Sequence of chain 1.A:
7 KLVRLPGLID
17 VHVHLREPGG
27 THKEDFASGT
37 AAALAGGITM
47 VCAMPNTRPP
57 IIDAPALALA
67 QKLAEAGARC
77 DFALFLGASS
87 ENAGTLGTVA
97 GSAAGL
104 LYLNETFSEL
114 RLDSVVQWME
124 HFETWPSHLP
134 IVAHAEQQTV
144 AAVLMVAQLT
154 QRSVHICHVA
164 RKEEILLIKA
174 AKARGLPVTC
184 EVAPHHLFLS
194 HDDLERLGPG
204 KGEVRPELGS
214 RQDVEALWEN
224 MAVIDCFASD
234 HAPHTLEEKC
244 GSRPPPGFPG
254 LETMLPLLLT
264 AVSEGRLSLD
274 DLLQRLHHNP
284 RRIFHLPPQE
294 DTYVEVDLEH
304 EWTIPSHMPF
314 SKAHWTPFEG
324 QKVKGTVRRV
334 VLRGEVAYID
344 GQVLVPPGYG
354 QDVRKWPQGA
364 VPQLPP

Binding-site contacts:
Ligand atom O62 contacts residue PRO249 of chain 1.A at 3.1 Å (h-bond).
Ligand atom O61 contacts residue DOR1 of chain 1.E at 0.5 Å (h-bond).
Ligand atom N1 contacts residue PRO249 of chain 1.A at 3.1 Å (h-bond).
Ligand atom O2 contacts residue GLY250 of chain 1.A at 3.2 Å (h-bond).
Ligand atom O4 contacts residue ZN1 of chain 1.C at 2.1 Å.
Ligand atom O61 contacts residue ARG22 of chain 1.A at 2.9 Å (salt-bridge).
Ligand atom O2 contacts residue DOR1 of chain 1.E at 0.6 Å (h-bond).
Ligand atom C4 contacts residue DOR1 of chain 1.E at 1.3 Å.
Ligand atom O62 contacts residue DOR1 of chain 1.E at 0.3 Å (h-bond).
Ligand atom O5 contacts residue DOR1 of chain 1.E at 2.4 Å.
Ligand atom O4 contacts residue DOR1 of chain 1.E at 0.8 Å (h-bond).
Ligand atom C2 contacts residue DOR1 of chain 1.E at 0.2 Å.
Ligand atom C5 contacts residue THR109 of chain 1.A at 3.4 Å.
Ligand atom C6 contacts residue DOR1 of chain 1.E at 0.4 Å.
Ligand atom O4 contacts residue HIS137 of chain 1.A at 2.8 Å (h-bond).
Ligand atom N1 contacts residue DOR1 of chain 1.E at 0.8 Å (h-bond).
Ligand atom O5 contacts residue KCX103 of chain 1.A at 2.9 Å (h-bond).
Ligand atom O61 contacts residue ASN52 of chain 1.A at 3.0 Å (h-bond).
Ligand atom O4 contacts residue KCX103 of chain 1.A at 3.4 Å (h-bond).
Ligand atom O61 contacts residue HIS20 of chain 1.A at 3.0 Å (h-bond).
Ligand atom O5 contacts residue ZN1 of chain 1.C at 2.4 Å.
Ligand atom O62 contacts residue PHE110 of chain 1.A at 3.5 Å.
Ligand atom C61 contacts residue DOR1 of chain 1.E at 0.3 Å.
Ligand atom O5 contacts residue ZN1 of chain 1.B at 1.9 Å.
Ligand atom O2 contacts residue ARG208 of chain 1.A at 2.8 Å (salt-bridge).
Ligand atom O62 contacts residue ALA235 of chain 1.A at 3.5 Å.
Ligand atom O62 contacts residue ARG22 of chain 1.A at 2.8 Å (salt-bridge).
Ligand atom C4 contacts residue ZN1 of chain 1.B at 3.0 Å.
Ligand atom O5 contacts residue ASP233 of chain 1.A at 3.0 Å (salt-bridge).
Ligand atom O2 contacts residue PRO249 of chain 1.A at 3.1 Å.
Ligand atom O4 contacts residue THR109 of chain 1.A at 2.8 Å (h-bond).
Ligand atom N3 contacts residue ARG208 of chain 1.A at 2.6 Å (salt-bridge).
Ligand atom C5 contacts residue DOR1 of chain 1.E at 0.3 Å.
Ligand atom O5 contacts residue HIS20 of chain 1.A at 3.4 Å (h-bond).
Ligand atom C4 contacts residue ZN1 of chain 1.C at 2.6 Å.
Ligand atom N3 contacts residue ASP233 of chain 1.A at 2.7 Å (salt-bridge).
Ligand atom N3 contacts residue DOR1 of chain 1.E at 1.4 Å.
Ligand atom O62 contacts residue HIS237 of chain 1.A at 3.1 Å (h-bond).
Ligand atom C4 contacts residue THR109 of chain 1.A at 3.5 Å.
Ligand atom C4 contacts residue KCX103 of chain 1.A at 3.3 Å.

A protein and the small-molecule ligand that binds it are described below.
Small molecule (SMILES): NC(=O)N[C@@H](CC(=O)O)C(=O)O